Sequence of chain 1.A:
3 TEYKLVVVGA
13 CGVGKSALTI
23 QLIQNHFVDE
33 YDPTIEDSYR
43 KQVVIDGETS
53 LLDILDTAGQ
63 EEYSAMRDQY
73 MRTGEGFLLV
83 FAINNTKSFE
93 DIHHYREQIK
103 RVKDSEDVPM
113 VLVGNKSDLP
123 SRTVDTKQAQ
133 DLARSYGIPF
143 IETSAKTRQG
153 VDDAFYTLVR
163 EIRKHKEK

A protein and the small-molecule ligand that binds it are described below.
Small molecule (SMILES): CCC(=O)N1CCN(c2ncnc3c2CCN(c2cccc4ccccc24)C3)CC1

Binding-site contacts:
Ligand atom C24 contacts residue ILE101 of chain 1.A at 3.6 Å (hydrophobic).
Ligand atom C13 contacts residue CYS13 of chain 1.A at 3.7 Å (hydrophobic).
Ligand atom C22 contacts residue MET73 of chain 1.A at 3.7 Å (hydrophobic).
Ligand atom C10 contacts residue TYR65 of chain 1.A at 3.6 Å (hydrophobic).
Ligand atom C20 contacts residue ARG103 of chain 1.A at 3.6 Å.
Ligand atom C15 contacts residue GLY11 of chain 1.A at 3.6 Å.
Ligand atom C27 contacts residue ALA60 of chain 1.A at 3.7 Å (hydrophobic).
Ligand atom O29 contacts residue LYS17 of chain 1.A at 2.8 Å (salt-bridge).
Ligand atom C19 contacts residue ARG69 of chain 1.A at 3.7 Å.
Ligand atom N3 contacts residue TYR65 of chain 1.A at 3.5 Å (h-bond).
Ligand atom C19 contacts residue ASP70 of chain 1.A at 3.4 Å.
Ligand atom C4 contacts residue TYR97 of chain 1.A at 3.2 Å (hydrophobic).
Ligand atom N3 contacts residue HIS96 of chain 1.A at 2.8 Å (h-bond).
Ligand atom C28 contacts residue GLY61 of chain 1.A at 3.6 Å.
Ligand atom C23 contacts residue MET73 of chain 1.A at 3.7 Å (hydrophobic).
Ligand atom C24 contacts residue GLN100 of chain 1.A at 3.6 Å.
Ligand atom C27 contacts residue CYS13 of chain 1.A at 3.2 Å (hydrophobic).
Ligand atom N3 contacts residue GLU63 of chain 1.A at 3.6 Å.
Ligand atom N14 contacts residue CYS13 of chain 1.A at 3.6 Å (h-bond).
Ligand atom C26 contacts residue MET73 of chain 1.A at 3.4 Å (hydrophobic).
Ligand atom O29 contacts residue ALA60 of chain 1.A at 3.6 Å.
Ligand atom C18 contacts residue TYR65 of chain 1.A at 3.7 Å (hydrophobic).
Ligand atom C23 contacts residue GLN100 of chain 1.A at 3.6 Å.
Ligand atom C6 contacts residue TYR97 of chain 1.A at 3.3 Å (hydrophobic).
Ligand atom C13 contacts residue GLY61 of chain 1.A at 3.1 Å.
Ligand atom C30 contacts residue CYS13 of chain 1.A at 1.7 Å (hydrophobic).
Ligand atom C28 contacts residue PRO35 of chain 1.A at 3.4 Å (hydrophobic).
Ligand atom N5 contacts residue GLU63 of chain 1.A at 3.6 Å.
Ligand atom C28 contacts residue CYS13 of chain 1.A at 2.6 Å (hydrophobic).
Ligand atom C18 contacts residue GLU64 of chain 1.A at 3.6 Å.
Ligand atom N5 contacts residue TYR97 of chain 1.A at 3.0 Å (h-bond).
Ligand atom C7 contacts residue ARG69 of chain 1.A at 3.6 Å.
Ligand atom C4 contacts residue GLU63 of chain 1.A at 3.5 Å.
Ligand atom C24 contacts residue MET73 of chain 1.A at 3.5 Å (hydrophobic).
Ligand atom C8 contacts residue ARG69 of chain 1.A at 3.7 Å.
Ligand atom N3 contacts residue TYR97 of chain 1.A at 3.7 Å.
Ligand atom C25 contacts residue MET73 of chain 1.A at 3.3 Å (hydrophobic).
Ligand atom C20 contacts residue ASP70 of chain 1.A at 3.4 Å.
Ligand atom C25 contacts residue GLN100 of chain 1.A at 3.7 Å.
Ligand atom C4 contacts residue HIS96 of chain 1.A at 3.6 Å.